Sequence of chain 1.A:
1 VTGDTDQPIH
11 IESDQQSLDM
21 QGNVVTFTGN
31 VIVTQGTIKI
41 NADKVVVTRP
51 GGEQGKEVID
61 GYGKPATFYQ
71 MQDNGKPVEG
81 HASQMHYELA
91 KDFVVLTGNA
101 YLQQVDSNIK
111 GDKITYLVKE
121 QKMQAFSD

This protein binds this small molecule.
Small molecule (SMILES): CC[C@H](C)[C@H](NC(=O)[C@H](CCCN=C(N)N)NC(=O)[C@H](CCCN=C(N)N)NC(=O)[C@@H]1CSSC[C@H](NC(=O)[C@H](C)NC(=O)[C@@H](NC(=O)[C@@H](NC(=O)[C@@H]2CCCN2C(=O)[C@@H](NC(=O)[C@@H]2CCCN2C(=O)[C@H](C)N)C(C)C)[C@@H](C)CC)[C@@H](C)CC)C(=O)N[C@@H](CC(N)=O)C(=O)N[C@@H](CCCN=C(N)N)C(=O)N[C@@H](CCCCN)C(=O)N[C@@H]([C@@H](C)O)C(=O)NCC(=O)N[C@@H](CCCCN)C(=O)N1)C(=O)O

Binding-site contacts:
Ligand atom CA contacts residue ILE9 of chain 1.A at 3.4 Å (hydrophobic).
Ligand atom NZ contacts residue ASP14 of chain 1.A at 3.4 Å (salt-bridge).
Ligand atom O contacts residue ARG49 of chain 1.A at 2.9 Å (salt-bridge).
Ligand atom CG1 contacts residue GLN7 of chain 1.A at 3.6 Å.
Ligand atom NH1 contacts residue GLY29 of chain 1.A at 3.3 Å (h-bond).
Ligand atom CG contacts residue GLN16 of chain 1.A at 3.2 Å.
Ligand atom CB contacts residue SER13 of chain 1.A at 3.3 Å.
Ligand atom CB contacts residue GLN16 of chain 1.A at 3.2 Å.
Ligand atom O contacts residue ILE11 of chain 1.A at 2.9 Å (h-bond).
Ligand atom NH1 contacts residue ASP14 of chain 1.A at 2.9 Å (salt-bridge).
Ligand atom C contacts residue ILE9 of chain 1.A at 3.6 Å (hydrophobic).
Ligand atom CZ contacts residue ASN30 of chain 1.A at 3.3 Å.
Ligand atom O contacts residue PRO8 of chain 1.A at 3.5 Å.
Ligand atom NH1 contacts residue SER13 of chain 1.A at 3.5 Å.
Ligand atom OD1 contacts residue GLN16 of chain 1.A at 3.2 Å (h-bond).
Ligand atom N contacts residue ILE9 of chain 1.A at 2.8 Å (h-bond).
Ligand atom OXT contacts residue ARG49 of chain 1.A at 2.8 Å (salt-bridge).
Ligand atom NH2 contacts residue GLU12 of chain 1.A at 3.6 Å.
Ligand atom CG contacts residue ASP14 of chain 1.A at 3.4 Å.
Ligand atom CB contacts residue GLN7 of chain 1.A at 3.5 Å.
Ligand atom CG2 contacts residue GLN7 of chain 1.A at 3.5 Å.
Ligand atom O contacts residue ILE11 of chain 1.A at 3.6 Å (h-bond).
Ligand atom N contacts residue SER13 of chain 1.A at 3.0 Å (h-bond).
Ligand atom O contacts residue SER13 of chain 1.A at 3.3 Å (h-bond).
Ligand atom O contacts residue ILE9 of chain 1.A at 2.9 Å (h-bond).
Ligand atom ND2 contacts residue GLN16 of chain 1.A at 3.6 Å (h-bond).
Ligand atom N contacts residue ILE11 of chain 1.A at 2.8 Å (h-bond).
Ligand atom O contacts residue HIS10 of chain 1.A at 3.6 Å.
Ligand atom CD1 contacts residue GLU57 of chain 1.A at 3.6 Å.
Ligand atom CA contacts residue ILE11 of chain 1.A at 3.6 Å (hydrophobic).
Ligand atom CD contacts residue ASP14 of chain 1.A at 3.4 Å.
Ligand atom NH1 contacts residue ASN30 of chain 1.A at 2.9 Å (h-bond).
Ligand atom O contacts residue GLU12 of chain 1.A at 3.3 Å.
Ligand atom C contacts residue ARG49 of chain 1.A at 3.6 Å.
Ligand atom CB contacts residue PHE27 of chain 1.A at 3.6 Å (hydrophobic).
Ligand atom NH2 contacts residue ASN30 of chain 1.A at 2.9 Å (h-bond).
Ligand atom CA contacts residue GLN16 of chain 1.A at 3.6 Å.
Ligand atom CG contacts residue PRO8 of chain 1.A at 3.5 Å (hydrophobic).
Ligand atom CA contacts residue GLU12 of chain 1.A at 3.4 Å.
Ligand atom C contacts residue ILE11 of chain 1.A at 3.6 Å (hydrophobic).